Sequence of chain 1.G:
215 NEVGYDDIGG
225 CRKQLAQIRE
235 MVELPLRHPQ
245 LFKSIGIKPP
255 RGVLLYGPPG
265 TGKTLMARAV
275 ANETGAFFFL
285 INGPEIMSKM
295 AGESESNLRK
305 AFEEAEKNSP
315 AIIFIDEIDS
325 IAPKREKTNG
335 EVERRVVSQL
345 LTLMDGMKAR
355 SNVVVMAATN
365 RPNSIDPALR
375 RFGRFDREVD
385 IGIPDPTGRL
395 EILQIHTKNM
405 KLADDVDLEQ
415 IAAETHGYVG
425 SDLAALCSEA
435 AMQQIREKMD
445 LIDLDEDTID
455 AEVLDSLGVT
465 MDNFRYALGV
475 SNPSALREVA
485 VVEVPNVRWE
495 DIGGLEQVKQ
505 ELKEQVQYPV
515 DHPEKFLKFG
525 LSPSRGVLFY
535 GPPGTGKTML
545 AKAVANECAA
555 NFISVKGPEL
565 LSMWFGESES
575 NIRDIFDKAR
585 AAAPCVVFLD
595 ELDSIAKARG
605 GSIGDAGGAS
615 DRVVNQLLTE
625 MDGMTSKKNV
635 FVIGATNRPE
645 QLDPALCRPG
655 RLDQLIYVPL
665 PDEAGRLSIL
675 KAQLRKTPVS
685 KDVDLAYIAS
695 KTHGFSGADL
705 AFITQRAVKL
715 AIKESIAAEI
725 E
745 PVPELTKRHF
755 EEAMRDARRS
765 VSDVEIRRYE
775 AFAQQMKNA

Sequence of chain 1.B:
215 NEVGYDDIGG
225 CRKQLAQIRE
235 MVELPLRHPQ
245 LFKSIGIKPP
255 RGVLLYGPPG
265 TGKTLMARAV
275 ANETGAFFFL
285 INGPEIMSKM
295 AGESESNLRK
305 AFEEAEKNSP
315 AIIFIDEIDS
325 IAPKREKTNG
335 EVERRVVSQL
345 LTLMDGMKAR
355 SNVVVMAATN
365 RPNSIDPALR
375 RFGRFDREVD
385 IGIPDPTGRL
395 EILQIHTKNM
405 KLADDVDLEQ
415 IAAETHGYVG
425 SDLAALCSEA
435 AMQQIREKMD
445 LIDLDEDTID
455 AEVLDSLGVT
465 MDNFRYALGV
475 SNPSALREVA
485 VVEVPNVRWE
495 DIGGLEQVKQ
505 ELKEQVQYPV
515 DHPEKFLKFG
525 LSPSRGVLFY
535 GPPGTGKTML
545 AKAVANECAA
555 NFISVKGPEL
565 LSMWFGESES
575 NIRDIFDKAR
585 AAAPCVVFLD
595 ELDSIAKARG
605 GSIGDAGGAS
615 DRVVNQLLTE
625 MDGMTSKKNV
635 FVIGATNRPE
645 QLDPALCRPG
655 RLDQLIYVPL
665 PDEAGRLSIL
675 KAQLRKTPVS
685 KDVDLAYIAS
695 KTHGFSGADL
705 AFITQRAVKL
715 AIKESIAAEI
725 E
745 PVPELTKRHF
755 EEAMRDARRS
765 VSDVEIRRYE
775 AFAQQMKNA

Binding-site contacts:
Ligand atom PB contacts residue GLY264 of chain 1.B at 3.6 Å.
Ligand atom O2A contacts residue GLY266 of chain 1.B at 2.6 Å (h-bond).
Ligand atom O2A contacts residue THR265 of chain 1.B at 3.0 Å (h-bond).
Ligand atom N1 contacts residue ILE222 of chain 1.B at 3.5 Å.
Ligand atom O1A contacts residue LEU269 of chain 1.B at 3.2 Å (h-bond).
Ligand atom O2B contacts residue THR268 of chain 1.B at 3.0 Å (h-bond).
Ligand atom O1A contacts residue LYS267 of chain 1.B at 3.5 Å (salt-bridge).
Ligand atom O1B contacts residue GLY266 of chain 1.B at 3.5 Å (h-bond).
Ligand atom S1G contacts residue MG1 of chain 1.L at 3.6 Å.
Ligand atom C8 contacts residue GLY266 of chain 1.B at 3.4 Å.
Ligand atom O1A contacts residue GLY266 of chain 1.B at 3.4 Å.
Ligand atom C8 contacts residue SER425 of chain 1.B at 3.1 Å.
Ligand atom O1B contacts residue GLY264 of chain 1.B at 3.3 Å (h-bond).
Ligand atom N7 contacts residue GLY424 of chain 1.B at 3.6 Å.
Ligand atom O1A contacts residue THR268 of chain 1.B at 3.0 Å (h-bond).
Ligand atom O4' contacts residue SER425 of chain 1.B at 3.1 Å (h-bond).
Ligand atom O4' contacts residue PHE376 of chain 1.G at 3.6 Å.
Ligand atom C5 contacts residue GLY424 of chain 1.B at 3.6 Å.
Ligand atom O3B contacts residue GLY264 of chain 1.B at 2.7 Å (h-bond).
Ligand atom O3B contacts residue MG1 of chain 1.L at 3.4 Å.
Ligand atom N7 contacts residue SER425 of chain 1.B at 3.6 Å.
Ligand atom N7 contacts residue GLY266 of chain 1.B at 2.9 Å (h-bond).
Ligand atom N7 contacts residue GLY264 of chain 1.B at 3.3 Å (h-bond).
Ligand atom N7 contacts residue THR265 of chain 1.B at 3.3 Å.
Ligand atom PB contacts residue LYS267 of chain 1.B at 3.6 Å.
Ligand atom O2A contacts residue GLY264 of chain 1.B at 3.0 Å.
Ligand atom O3A contacts residue THR268 of chain 1.B at 3.6 Å (h-bond).
Ligand atom O2B contacts residue MG1 of chain 1.L at 2.1 Å.
Ligand atom C5' contacts residue SER425 of chain 1.B at 3.4 Å.
Ligand atom PG contacts residue MG1 of chain 1.L at 3.0 Å.
Ligand atom S1G contacts residue ASN364 of chain 1.B at 3.5 Å (h-bond).
Ligand atom C8 contacts residue GLY264 of chain 1.B at 3.3 Å.
Ligand atom O1B contacts residue LYS267 of chain 1.B at 2.7 Å (salt-bridge).
Ligand atom O3B contacts residue LYS267 of chain 1.B at 3.6 Å (salt-bridge).
Ligand atom PB contacts residue MG1 of chain 1.L at 2.8 Å.
Ligand atom N3 contacts residue LEU269 of chain 1.B at 3.4 Å.
Ligand atom O1B contacts residue THR265 of chain 1.B at 3.0 Å (h-bond).
Ligand atom C2 contacts residue LEU269 of chain 1.B at 3.6 Å (hydrophobic).
Ligand atom O3A contacts residue MG1 of chain 1.L at 2.7 Å.
Ligand atom O3G contacts residue MG1 of chain 1.L at 2.1 Å.

This protein binds this small molecule.
Small molecule (SMILES): Nc1ncnc2c1ncn2[C@@H]1O[C@H](COP(=O)(O)OP(=O)(O)OP(O)(O)=S)[C@@H](O)[C@H]1O